A protein and the small-molecule ligand that binds it are described below.
Small molecule (SMILES): CC(=O)N[C@H]1[C@H]([C@H](O)[C@H](O)CO)O[C@@](O[C@H]2[C@@H](O)[C@@H](CO)O[C@@H](O[C@H]3[C@H](O)[C@@H](O)[C@H](O)O[C@@H]3CO)[C@@H]2O)(C(=O)O)C[C@@H]1O

Binding-site contacts:
Ligand atom O3 contacts residue ARG77 of chain 3.D at 4.3 Å.
Ligand atom C4 contacts residue VAL296 of chain 3.D at 4.2 Å (hydrophobic).
Ligand atom C6 contacts residue THR94 of chain 3.D at 4.2 Å.
Ligand atom C11 contacts residue TYR72 of chain 3.D at 4.0 Å (hydrophobic).
Ligand atom N5 contacts residue TYR72 of chain 3.D at 3.0 Å (h-bond).
Ligand atom C1 contacts residue TYR72 of chain 3.D at 3.8 Å (hydrophobic).
Ligand atom C3 contacts residue HIS298 of chain 3.D at 3.9 Å.
Ligand atom O8 contacts residue TYR72 of chain 3.D at 3.7 Å.
Ligand atom O8 contacts residue ARG77 of chain 3.D at 3.6 Å.
Ligand atom O3 contacts residue GLY78 of chain 3.D at 3.8 Å.
Ligand atom O10 contacts residue THR291 of chain 3.D at 3.8 Å.
Ligand atom C4 contacts residue TYR72 of chain 3.D at 3.4 Å (hydrophobic).
Ligand atom O4 contacts residue VAL296 of chain 3.D at 4.0 Å.
Ligand atom O3 contacts residue VAL296 of chain 3.D at 4.3 Å.
Ligand atom O1B contacts residue TYR72 of chain 3.D at 4.0 Å.
Ligand atom O4 contacts residue ILE79 of chain 3.D at 4.2 Å.
Ligand atom O3 contacts residue ASN80 of chain 3.D at 3.8 Å.
Ligand atom C4 contacts residue ARG77 of chain 3.D at 4.1 Å.
Ligand atom O1A contacts residue ARG77 of chain 3.D at 2.8 Å (salt-bridge).
Ligand atom C2 contacts residue ARG77 of chain 3.D at 4.0 Å.
Ligand atom C10 contacts residue TYR72 of chain 3.D at 3.8 Å (hydrophobic).
Ligand atom O1A contacts residue TYR72 of chain 3.D at 3.3 Å.
Ligand atom O4 contacts residue GLY78 of chain 3.D at 3.1 Å (h-bond).
Ligand atom C5 contacts residue TYR72 of chain 3.D at 3.6 Å (hydrophobic).
Ligand atom O4 contacts residue ARG77 of chain 3.D at 4.3 Å.
Ligand atom O1B contacts residue ARG77 of chain 3.D at 2.8 Å (salt-bridge).
Ligand atom O6 contacts residue ASN93 of chain 3.D at 3.4 Å (h-bond).
Ligand atom C6 contacts residue ASN93 of chain 3.D at 3.2 Å.
Ligand atom C11 contacts residue ASP85 of chain 3.E at 3.6 Å.
Ligand atom C3 contacts residue ARG77 of chain 3.D at 3.4 Å.
Ligand atom C4 contacts residue GLY78 of chain 3.D at 3.8 Å.
Ligand atom C6 contacts residue TYR72 of chain 3.D at 3.8 Å (hydrophobic).
Ligand atom C4 contacts residue HIS298 of chain 3.D at 3.7 Å.
Ligand atom O4 contacts residue THR291 of chain 3.D at 4.0 Å.
Ligand atom C3 contacts residue GLY78 of chain 3.D at 4.0 Å.
Ligand atom O4 contacts residue TYR72 of chain 3.D at 3.9 Å.
Ligand atom O4 contacts residue HIS298 of chain 3.D at 2.6 Å (h-bond).
Ligand atom C1 contacts residue ARG77 of chain 3.D at 3.4 Å.
Ligand atom O1A contacts residue GLY78 of chain 3.D at 4.1 Å.
Ligand atom C3 contacts residue VAL296 of chain 3.D at 3.5 Å (hydrophobic).

Sequence of chain 3.E:
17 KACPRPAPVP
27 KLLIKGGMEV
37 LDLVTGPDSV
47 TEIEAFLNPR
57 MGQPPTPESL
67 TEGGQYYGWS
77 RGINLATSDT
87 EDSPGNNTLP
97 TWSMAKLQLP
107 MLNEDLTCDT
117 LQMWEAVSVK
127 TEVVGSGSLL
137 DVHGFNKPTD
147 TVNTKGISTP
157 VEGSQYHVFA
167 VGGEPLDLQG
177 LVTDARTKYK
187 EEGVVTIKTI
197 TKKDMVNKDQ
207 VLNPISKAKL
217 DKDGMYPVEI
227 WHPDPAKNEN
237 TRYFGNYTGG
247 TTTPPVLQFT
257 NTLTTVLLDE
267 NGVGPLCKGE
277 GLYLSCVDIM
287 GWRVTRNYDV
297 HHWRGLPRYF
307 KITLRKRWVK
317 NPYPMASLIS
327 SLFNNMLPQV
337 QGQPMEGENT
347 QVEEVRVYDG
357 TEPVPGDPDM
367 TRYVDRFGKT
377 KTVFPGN

Sequence of chain 3.D:
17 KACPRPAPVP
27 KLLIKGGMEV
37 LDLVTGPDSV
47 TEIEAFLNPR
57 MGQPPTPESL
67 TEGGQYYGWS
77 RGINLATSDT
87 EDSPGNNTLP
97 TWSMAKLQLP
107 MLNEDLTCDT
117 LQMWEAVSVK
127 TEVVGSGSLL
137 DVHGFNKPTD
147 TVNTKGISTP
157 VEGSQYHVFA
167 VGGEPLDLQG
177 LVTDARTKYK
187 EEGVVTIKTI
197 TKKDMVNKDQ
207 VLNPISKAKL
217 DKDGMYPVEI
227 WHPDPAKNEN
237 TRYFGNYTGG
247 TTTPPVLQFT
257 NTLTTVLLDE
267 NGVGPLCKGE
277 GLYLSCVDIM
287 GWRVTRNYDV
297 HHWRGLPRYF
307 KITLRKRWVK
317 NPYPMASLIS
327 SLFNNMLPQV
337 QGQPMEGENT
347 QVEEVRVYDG